Sequence of chain 1.C:
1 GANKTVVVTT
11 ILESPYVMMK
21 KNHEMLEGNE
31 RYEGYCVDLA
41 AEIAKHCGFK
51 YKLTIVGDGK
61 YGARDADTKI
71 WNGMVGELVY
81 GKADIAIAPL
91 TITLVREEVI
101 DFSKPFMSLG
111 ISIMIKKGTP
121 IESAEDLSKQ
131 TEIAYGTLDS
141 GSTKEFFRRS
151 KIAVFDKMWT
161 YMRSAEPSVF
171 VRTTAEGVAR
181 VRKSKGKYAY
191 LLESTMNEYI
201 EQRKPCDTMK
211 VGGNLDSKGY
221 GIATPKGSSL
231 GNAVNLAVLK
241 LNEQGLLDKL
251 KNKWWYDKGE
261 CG

A small-molecule ligand and the protein it binds are described below.
Small molecule (SMILES): N[C@@H](CC(=O)O)C(=O)O

Binding-site contacts:
Ligand atom O contacts residue SER142 of chain 1.C at 4.0 Å.
Ligand atom N contacts residue THR91 of chain 1.C at 3.1 Å (h-bond).
Ligand atom CA contacts residue TYR61 of chain 1.C at 4.0 Å (hydrophobic).
Ligand atom N contacts residue TYR220 of chain 1.C at 3.7 Å.
Ligand atom N contacts residue SER142 of chain 1.C at 4.3 Å.
Ligand atom OXT contacts residue GLY141 of chain 1.C at 3.2 Å.
Ligand atom OXT contacts residue TYR61 of chain 1.C at 3.3 Å.
Ligand atom C contacts residue SER142 of chain 1.C at 3.4 Å.
Ligand atom O contacts residue THR91 of chain 1.C at 3.0 Å (h-bond).
Ligand atom CA contacts residue PRO89 of chain 1.C at 4.1 Å (hydrophobic).
Ligand atom OD1 contacts residue LEU138 of chain 1.C at 4.1 Å.
Ligand atom O contacts residue ARG96 of chain 1.C at 2.8 Å (salt-bridge).
Ligand atom N contacts residue PRO89 of chain 1.C at 2.9 Å (h-bond).
Ligand atom CB contacts residue LEU138 of chain 1.C at 3.9 Å (hydrophobic).
Ligand atom C contacts residue TYR61 of chain 1.C at 3.6 Å (hydrophobic).
Ligand atom OD1 contacts residue THR143 of chain 1.C at 3.0 Å (h-bond).
Ligand atom OD2 contacts residue GLU193 of chain 1.C at 3.4 Å.
Ligand atom CA contacts residue SER142 of chain 1.C at 3.3 Å.
Ligand atom CB contacts residue GLU193 of chain 1.C at 3.8 Å.
Ligand atom C contacts residue THR91 of chain 1.C at 3.7 Å.
Ligand atom O contacts residue LEU90 of chain 1.C at 3.7 Å.
Ligand atom C contacts residue ARG96 of chain 1.C at 3.5 Å.
Ligand atom N contacts residue GLU193 of chain 1.C at 2.7 Å (salt-bridge).
Ligand atom O contacts residue PRO89 of chain 1.C at 3.8 Å.
Ligand atom OD1 contacts residue GLY141 of chain 1.C at 3.4 Å.
Ligand atom CA contacts residue GLU193 of chain 1.C at 3.3 Å.
Ligand atom CB contacts residue TYR61 of chain 1.C at 3.7 Å (hydrophobic).
Ligand atom CG contacts residue GLU193 of chain 1.C at 4.0 Å.
Ligand atom OD2 contacts residue LEU138 of chain 1.C at 4.3 Å.
Ligand atom OD2 contacts residue THR143 of chain 1.C at 2.9 Å (h-bond).
Ligand atom CB contacts residue SER142 of chain 1.C at 4.2 Å.
Ligand atom OXT contacts residue ARG96 of chain 1.C at 2.9 Å (salt-bridge).
Ligand atom OD1 contacts residue SER142 of chain 1.C at 3.0 Å (h-bond).
Ligand atom CG contacts residue SER142 of chain 1.C at 3.9 Å.
Ligand atom CG contacts residue LEU138 of chain 1.C at 3.9 Å (hydrophobic).
Ligand atom O contacts residue TYR61 of chain 1.C at 3.5 Å.
Ligand atom N contacts residue TYR61 of chain 1.C at 3.7 Å.
Ligand atom OXT contacts residue SER142 of chain 1.C at 2.9 Å (h-bond).
Ligand atom CA contacts residue THR91 of chain 1.C at 3.4 Å.
Ligand atom CG contacts residue THR143 of chain 1.C at 3.5 Å.